Binding-site contacts:
Ligand atom C31 contacts residue SER175 of chain 3.A at 3.6 Å.
Ligand atom C2B contacts residue MET221 of chain 3.A at 3.6 Å (hydrophobic).
Ligand atom C1B contacts residue MET221 of chain 3.A at 4.0 Å (hydrophobic).
Ligand atom C5C contacts residue TYR128 of chain 3.A at 3.5 Å (hydrophobic).
Ligand atom C7C contacts residue TYR128 of chain 3.A at 3.6 Å (hydrophobic).
Ligand atom C7C contacts residue TYR197 of chain 3.A at 3.8 Å (hydrophobic).
Ligand atom C2C contacts residue VAL188 of chain 3.A at 3.2 Å (hydrophobic).
Ligand atom C1C contacts residue TYR152 of chain 3.A at 4.0 Å (hydrophobic).
Ligand atom C5C contacts residue ILE104 of chain 3.A at 3.6 Å (hydrophobic).
Ligand atom C31 contacts residue PRO174 of chain 3.A at 3.4 Å (hydrophobic).
Ligand atom O1B contacts residue ILE104 of chain 3.A at 3.8 Å.
Ligand atom O1 contacts residue PHE186 of chain 3.A at 3.5 Å.
Ligand atom C3C contacts residue VAL188 of chain 3.A at 3.3 Å (hydrophobic).
Ligand atom C6B contacts residue TYR197 of chain 3.A at 3.6 Å (hydrophobic).
Ligand atom C31 contacts residue ALA150 of chain 3.A at 3.5 Å (hydrophobic).
Ligand atom C31 contacts residue VAL176 of chain 3.A at 3.3 Å (hydrophobic).
Ligand atom C5B contacts residue LEU106 of chain 3.A at 3.7 Å (hydrophobic).
Ligand atom O1B contacts residue MET221 of chain 3.A at 3.4 Å.
Ligand atom C3B contacts residue MET221 of chain 3.A at 4.0 Å (hydrophobic).
Ligand atom C4 contacts residue PHE186 of chain 3.A at 3.6 Å (hydrophobic).
Ligand atom C3 contacts residue PHE186 of chain 3.A at 3.8 Å (hydrophobic).
Ligand atom C4C contacts residue ILE104 of chain 3.A at 3.7 Å (hydrophobic).
Ligand atom O1B contacts residue TYR128 of chain 3.A at 3.9 Å.
Ligand atom C3C contacts residue TYR128 of chain 3.A at 3.9 Å (hydrophobic).
Ligand atom O1 contacts residue VAL188 of chain 3.A at 3.8 Å.
Ligand atom C5 contacts residue PHE186 of chain 3.A at 3.5 Å (hydrophobic).
Ligand atom N2 contacts residue PRO174 of chain 3.A at 3.9 Å.
Ligand atom N2 contacts residue ALA24 of chain 3.C at 3.4 Å.
Ligand atom C3 contacts residue PRO174 of chain 3.A at 3.8 Å (hydrophobic).
Ligand atom O1 contacts residue TYR152 of chain 3.A at 3.9 Å.
Ligand atom CM1 contacts residue SER107 of chain 3.A at 3.6 Å.
Ligand atom C6C contacts residue VAL191 of chain 3.A at 3.2 Å (hydrophobic).
Ligand atom C5B contacts residue TYR197 of chain 3.A at 3.7 Å (hydrophobic).
Ligand atom N2 contacts residue PHE186 of chain 3.A at 3.7 Å.
Ligand atom C4 contacts residue TYR152 of chain 3.A at 3.9 Å (hydrophobic).
Ligand atom C4 contacts residue MET224 of chain 3.A at 3.8 Å (hydrophobic).
Ligand atom C4C contacts residue TYR152 of chain 3.A at 3.8 Å (hydrophobic).
Ligand atom C5 contacts residue TYR152 of chain 3.A at 3.8 Å (hydrophobic).
Ligand atom O1 contacts residue ALA24 of chain 3.C at 3.6 Å.
Ligand atom C6C contacts residue MET221 of chain 3.A at 3.7 Å (hydrophobic).

Sequence of chain 3.A:
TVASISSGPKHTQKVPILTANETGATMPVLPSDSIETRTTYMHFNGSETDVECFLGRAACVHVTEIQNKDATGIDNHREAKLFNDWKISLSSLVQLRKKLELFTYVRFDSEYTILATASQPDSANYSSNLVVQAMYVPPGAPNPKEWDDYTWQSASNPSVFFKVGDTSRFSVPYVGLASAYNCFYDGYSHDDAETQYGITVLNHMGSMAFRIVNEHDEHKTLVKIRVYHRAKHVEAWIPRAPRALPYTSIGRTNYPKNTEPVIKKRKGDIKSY

Sequence of chain 3.C:
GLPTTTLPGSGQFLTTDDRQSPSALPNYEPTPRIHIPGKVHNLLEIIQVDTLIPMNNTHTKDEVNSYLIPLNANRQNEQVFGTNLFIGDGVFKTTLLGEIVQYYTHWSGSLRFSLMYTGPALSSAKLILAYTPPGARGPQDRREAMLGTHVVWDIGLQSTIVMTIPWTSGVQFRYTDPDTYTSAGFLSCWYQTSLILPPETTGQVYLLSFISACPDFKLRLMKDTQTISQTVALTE

A protein and the small-molecule ligand that binds it are described below.
Small molecule (SMILES): Cc1cc(CCCCCCCOc2ccc(C3=N[C@@H](C)CO3)cc2)on1